Sequence of chain 1.B:
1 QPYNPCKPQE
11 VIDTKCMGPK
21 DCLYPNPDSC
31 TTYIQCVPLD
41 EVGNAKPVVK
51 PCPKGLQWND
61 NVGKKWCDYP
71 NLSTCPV

Binding-site contacts:
Ligand atom O6 contacts residue TYR33 of chain 1.B at 3.1 Å (h-bond).
Ligand atom C8 contacts residue NAG4 of chain 1.F at 3.4 Å.
Ligand atom C8 contacts residue CYS36 of chain 1.A at 3.2 Å (hydrophobic).
Ligand atom O6 contacts residue MET17 of chain 1.A at 3.5 Å (h-bond).
Ligand atom O3 contacts residue TYR69 of chain 1.A at 3.1 Å (h-bond).
Ligand atom O7 contacts residue NAG5 of chain 1.F at 2.8 Å (h-bond).
Ligand atom O3 contacts residue LYS50 of chain 1.B at 3.1 Å (salt-bridge).
Ligand atom N2 contacts residue GLN35 of chain 1.A at 3.5 Å (h-bond).
Ligand atom O7 contacts residue NAG1 of chain 1.F at 2.8 Å (h-bond).
Ligand atom C7 contacts residue GLN35 of chain 1.A at 3.3 Å.
Ligand atom C7 contacts residue GLN35 of chain 1.B at 3.5 Å.
Ligand atom N2 contacts residue NAG4 of chain 1.F at 2.8 Å (h-bond).
Ligand atom C6 contacts residue CYS67 of chain 1.A at 3.4 Å (hydrophobic).
Ligand atom O5 contacts residue TRP66 of chain 1.A at 3.3 Å.
Ligand atom O3 contacts residue GLN35 of chain 1.A at 3.0 Å (h-bond).
Ligand atom O6 contacts residue NAG2 of chain 1.F at 2.7 Å (h-bond).
Ligand atom O7 contacts residue NAG2 of chain 1.F at 3.4 Å.
Ligand atom C6 contacts residue NAG4 of chain 1.F at 3.3 Å.
Ligand atom C7 contacts residue TYR69 of chain 1.A at 3.5 Å (hydrophobic).
Ligand atom O6 contacts residue CYS67 of chain 1.A at 2.6 Å (h-bond).
Ligand atom C1 contacts residue NAG2 of chain 1.F at 3.4 Å.
Ligand atom O4 contacts residue NAG6 of chain 1.F at 3.1 Å (h-bond).
Ligand atom N2 contacts residue NAG2 of chain 1.F at 2.8 Å (h-bond).
Ligand atom C7 contacts residue NAG4 of chain 1.F at 3.5 Å.
Ligand atom C8 contacts residue GLN35 of chain 1.B at 3.2 Å.
Ligand atom O7 contacts residue LYS50 of chain 1.B at 2.8 Å (salt-bridge).
Ligand atom O6 contacts residue LYS15 of chain 1.A at 2.9 Å (salt-bridge).
Ligand atom O6 contacts residue GLN35 of chain 1.A at 3.5 Å (h-bond).
Ligand atom O7 contacts residue TYR69 of chain 1.A at 3.4 Å (h-bond).
Ligand atom C8 contacts residue PRO38 of chain 1.B at 3.5 Å (hydrophobic).
Ligand atom N2 contacts residue CYS16 of chain 1.A at 3.0 Å (h-bond).
Ligand atom C6 contacts residue PRO19 of chain 1.A at 3.3 Å (hydrophobic).
Ligand atom C7 contacts residue LYS50 of chain 1.B at 3.5 Å.
Ligand atom C8 contacts residue TYR69 of chain 1.A at 3.5 Å (hydrophobic).
Ligand atom C8 contacts residue ASP68 of chain 1.A at 3.5 Å.
Ligand atom O7 contacts residue NAG4 of chain 1.F at 3.5 Å.
Ligand atom O6 contacts residue LEU56 of chain 1.B at 3.2 Å.
Ligand atom O7 contacts residue NAG3 of chain 1.F at 2.8 Å (h-bond).
Ligand atom C2 contacts residue NAG2 of chain 1.F at 3.6 Å.
Ligand atom O6 contacts residue LYS50 of chain 1.B at 3.3 Å.

A small-molecule ligand and the protein it binds are described below.
Small molecule (SMILES): CC(=O)N[C@@H]1[C@@H](O)[C@H](O[C@@H]2O[C@H](CO)[C@@H](O[C@@H]3O[C@H](CO)[C@@H](O[C@@H]4O[C@H](CO)[C@@H](O[C@@H]5O[C@H](CO)[C@@H](O[C@@H]6O[C@H](CO)[C@@H](O)[C@H](O)[C@H]6NC(C)=O)[C@H](O)[C@H]5NC(C)=O)[C@H](O)[C@H]4NC(C)=O)[C@H](O)[C@H]3NC(C)=O)[C@H](O)[C@H]2NC(C)=O)[C@@H](CO)O[C@H]1O

Sequence of chain 1.A:
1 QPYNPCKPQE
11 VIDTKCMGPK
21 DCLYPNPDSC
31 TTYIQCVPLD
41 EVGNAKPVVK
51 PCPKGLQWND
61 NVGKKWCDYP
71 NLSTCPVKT